Sequence of chain 1.B:
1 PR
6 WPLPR

Binding-site contacts:
Ligand atom C20 contacts residue ASN47 of chain 1.A at 3.9 Å.
Ligand atom O17 contacts residue PRO7 of chain 1.B at 3.4 Å.
Ligand atom O21 contacts residue TRP6 of chain 1.B at 3.0 Å (h-bond).
Ligand atom C05 contacts residue CYS43 of chain 1.A at 3.8 Å (hydrophobic).
Ligand atom CL15 contacts residue LYS127 of chain 1.A at 3.4 Å.
Ligand atom C13 contacts residue ILE173 of chain 1.A at 3.4 Å (hydrophobic).
Ligand atom C13 contacts residue TRP6 of chain 1.B at 3.3 Å (hydrophobic).
Ligand atom N04 contacts residue CYS43 of chain 1.A at 4.1 Å.
Ligand atom CL19 contacts residue VAL51 of chain 1.A at 3.8 Å.
Ligand atom C08 contacts residue ASP220 of chain 1.A at 3.4 Å.
Ligand atom O17 contacts residue PHE124 of chain 1.A at 3.5 Å.
Ligand atom C09 contacts residue PRO172 of chain 1.A at 4.0 Å (hydrophobic).
Ligand atom C14 contacts residue TRP6 of chain 1.B at 3.8 Å (hydrophobic).
Ligand atom O17 contacts residue SER50 of chain 1.A at 2.7 Å (h-bond).
Ligand atom C12 contacts residue TRP6 of chain 1.B at 3.5 Å (hydrophobic).
Ligand atom S01 contacts residue GLU44 of chain 1.A at 3.6 Å (salt-bridge).
Ligand atom CL19 contacts residue SER50 of chain 1.A at 3.5 Å.
Ligand atom C11 contacts residue TRP6 of chain 1.B at 3.7 Å (hydrophobic).
Ligand atom C03 contacts residue CYS43 of chain 1.A at 3.9 Å (hydrophobic).
Ligand atom C16 contacts residue SER50 of chain 1.A at 3.9 Å.
Ligand atom C11 contacts residue PRO172 of chain 1.A at 4.1 Å (hydrophobic).
Ligand atom CL15 contacts residue ILE173 of chain 1.A at 4.0 Å.
Ligand atom O23 contacts residue CYS43 of chain 1.A at 3.3 Å (h-bond).
Ligand atom C12 contacts residue ILE173 of chain 1.A at 3.9 Å (hydrophobic).
Ligand atom CL15 contacts residue TRP6 of chain 1.B at 4.0 Å.
Ligand atom C14 contacts residue ILE173 of chain 1.A at 3.7 Å (hydrophobic).
Ligand atom C08 contacts residue PRO172 of chain 1.A at 3.3 Å (hydrophobic).
Ligand atom O21 contacts residue ILE224 of chain 1.A at 3.8 Å.
Ligand atom C09 contacts residue ASP220 of chain 1.A at 4.0 Å.
Ligand atom CL19 contacts residue PRO7 of chain 1.B at 4.1 Å.
Ligand atom S01 contacts residue CYS43 of chain 1.A at 2.0 Å (h-bond).
Ligand atom C02 contacts residue CYS43 of chain 1.A at 3.3 Å (hydrophobic).
Ligand atom S01 contacts residue ASN47 of chain 1.A at 3.4 Å (h-bond).
Ligand atom C16 contacts residue PHE124 of chain 1.A at 3.8 Å (hydrophobic).
Ligand atom C07 contacts residue ASP220 of chain 1.A at 3.9 Å.
Ligand atom C16 contacts residue PRO7 of chain 1.B at 3.9 Å (hydrophobic).
Ligand atom C18 contacts residue ASN47 of chain 1.A at 3.8 Å.
Ligand atom CL19 contacts residue ASN47 of chain 1.A at 3.7 Å.
Ligand atom O21 contacts residue PRO172 of chain 1.A at 3.7 Å.
Ligand atom C22 contacts residue ASN47 of chain 1.A at 3.6 Å.

The small molecule below binds the protein below.
Small molecule (SMILES): CN(C)CCSSCCNC(=O)[C@H]1CCCN(C(=O)c2cc(Cl)c(O)c(Cl)c2)C1

Sequence of chain 1.A:
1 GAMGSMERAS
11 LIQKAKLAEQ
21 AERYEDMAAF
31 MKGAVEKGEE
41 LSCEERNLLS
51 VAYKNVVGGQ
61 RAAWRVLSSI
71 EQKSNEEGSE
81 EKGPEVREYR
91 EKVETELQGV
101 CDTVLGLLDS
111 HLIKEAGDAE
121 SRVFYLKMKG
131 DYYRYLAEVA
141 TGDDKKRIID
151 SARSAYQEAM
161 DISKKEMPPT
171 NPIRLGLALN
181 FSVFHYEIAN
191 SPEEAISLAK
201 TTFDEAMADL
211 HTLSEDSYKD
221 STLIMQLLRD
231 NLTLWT